Sequence of chain 1.L:
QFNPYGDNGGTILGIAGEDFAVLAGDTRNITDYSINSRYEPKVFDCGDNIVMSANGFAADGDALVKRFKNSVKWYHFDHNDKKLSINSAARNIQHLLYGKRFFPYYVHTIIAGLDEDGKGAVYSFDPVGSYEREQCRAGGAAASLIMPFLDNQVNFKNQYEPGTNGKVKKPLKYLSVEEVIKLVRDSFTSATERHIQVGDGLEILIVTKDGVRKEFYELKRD

Binding-site contacts:
Ligand atom C3 contacts residue ALA124 of chain 1.K at 3.5 Å (hydrophobic).
Ligand atom OD1 contacts residue GLY122 of chain 1.K at 3.2 Å (h-bond).
Ligand atom O contacts residue THR96 of chain 1.K at 3.0 Å (h-bond).
Ligand atom NE1 contacts residue GLY122 of chain 1.K at 3.3 Å (h-bond).
Ligand atom CA contacts residue THR96 of chain 1.K at 3.6 Å.
Ligand atom CA contacts residue ASP145 of chain 1.L at 3.1 Å.
Ligand atom N contacts residue ASP145 of chain 1.L at 2.7 Å (salt-bridge).
Ligand atom C4 contacts residue VAL106 of chain 1.K at 3.8 Å (hydrophobic).
Ligand atom C3 contacts residue VAL106 of chain 1.K at 3.3 Å (hydrophobic).
Ligand atom CB contacts residue ALA124 of chain 1.K at 3.6 Å (hydrophobic).
Ligand atom C contacts residue PRO146 of chain 1.L at 3.5 Å (hydrophobic).
Ligand atom N contacts residue PRO146 of chain 1.L at 3.8 Å.
Ligand atom O contacts residue ALA95 of chain 1.K at 3.1 Å.
Ligand atom CB contacts residue ASP145 of chain 1.L at 3.7 Å.
Ligand atom O contacts residue ALA124 of chain 1.K at 3.3 Å (h-bond).
Ligand atom C5 contacts residue MET120 of chain 1.K at 3.6 Å (hydrophobic).
Ligand atom O contacts residue ALA97 of chain 1.K at 3.7 Å.
Ligand atom C contacts residue GLY122 of chain 1.K at 3.5 Å.
Ligand atom CA contacts residue THR96 of chain 1.K at 3.5 Å.
Ligand atom C2 contacts residue HIS127 of chain 1.L at 3.7 Å.
Ligand atom CA contacts residue ASP145 of chain 1.L at 3.8 Å.
Ligand atom O1 contacts residue ASP145 of chain 1.L at 2.9 Å (salt-bridge).
Ligand atom N contacts residue THR96 of chain 1.K at 2.7 Å (h-bond).
Ligand atom CD1 contacts residue GLY122 of chain 1.K at 3.3 Å.
Ligand atom OH contacts residue TYR125 of chain 1.L at 3.8 Å.
Ligand atom N contacts residue ASP145 of chain 1.L at 3.8 Å.
Ligand atom OH contacts residue PRO123 of chain 1.L at 3.3 Å.
Ligand atom C2 contacts residue ALA124 of chain 1.K at 3.6 Å (hydrophobic).
Ligand atom C contacts residue GLY122 of chain 1.K at 3.5 Å.
Ligand atom O1 contacts residue PRO146 of chain 1.L at 3.5 Å.
Ligand atom N contacts residue GLY122 of chain 1.K at 2.6 Å (h-bond).
Ligand atom C contacts residue THR96 of chain 1.K at 3.6 Å.
Ligand atom C contacts residue THR76 of chain 1.K at 3.0 Å.
Ligand atom C49 contacts residue TYR125 of chain 1.L at 3.1 Å (hydrophobic).
Ligand atom NE1 contacts residue GLY123 of chain 1.K at 3.5 Å (h-bond).
Ligand atom C contacts residue ASP145 of chain 1.L at 3.4 Å.
Ligand atom CE1 contacts residue PRO146 of chain 1.L at 3.6 Å (hydrophobic).
Ligand atom CB contacts residue THR96 of chain 1.K at 3.2 Å.
Ligand atom CA contacts residue GLY122 of chain 1.K at 3.6 Å.
Ligand atom C contacts residue ASP145 of chain 1.L at 3.6 Å.

Sequence of chain 1.K:
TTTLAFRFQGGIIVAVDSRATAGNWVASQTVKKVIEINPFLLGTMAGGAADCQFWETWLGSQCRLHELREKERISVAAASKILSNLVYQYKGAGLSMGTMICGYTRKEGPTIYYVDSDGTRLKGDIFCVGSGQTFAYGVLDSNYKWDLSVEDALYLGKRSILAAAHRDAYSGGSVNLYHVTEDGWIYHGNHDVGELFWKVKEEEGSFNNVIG

The protein below binds the small molecule below.
Small molecule (SMILES): C[C@H](NC(=O)[C@H](Cc1ccc(OCc2ccccc2)cc1)NC(=O)OC(C)(C)C)C(=O)N[C@@H](C[C@@]1(O)C(=O)Nc2ccccc21)C(=O)NCc1ccccc1